Sequence of chain 1.A:
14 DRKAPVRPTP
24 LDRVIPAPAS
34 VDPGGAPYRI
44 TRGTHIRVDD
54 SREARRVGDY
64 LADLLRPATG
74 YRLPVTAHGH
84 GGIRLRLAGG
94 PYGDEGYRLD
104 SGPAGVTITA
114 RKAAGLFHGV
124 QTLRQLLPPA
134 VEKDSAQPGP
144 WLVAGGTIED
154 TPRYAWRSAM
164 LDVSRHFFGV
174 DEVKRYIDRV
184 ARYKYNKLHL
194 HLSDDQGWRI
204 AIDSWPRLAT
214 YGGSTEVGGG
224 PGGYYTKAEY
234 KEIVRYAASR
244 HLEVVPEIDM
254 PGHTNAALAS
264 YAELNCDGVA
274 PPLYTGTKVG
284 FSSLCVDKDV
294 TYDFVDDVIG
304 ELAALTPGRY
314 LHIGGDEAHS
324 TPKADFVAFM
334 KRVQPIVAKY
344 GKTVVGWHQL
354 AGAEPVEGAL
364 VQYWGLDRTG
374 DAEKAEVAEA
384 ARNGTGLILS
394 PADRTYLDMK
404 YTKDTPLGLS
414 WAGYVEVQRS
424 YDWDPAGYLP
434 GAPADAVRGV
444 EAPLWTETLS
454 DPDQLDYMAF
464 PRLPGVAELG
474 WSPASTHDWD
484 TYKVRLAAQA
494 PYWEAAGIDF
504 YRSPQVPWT

Binding-site contacts:
Ligand atom O6 contacts residue MET402 of chain 1.A at 4.1 Å.
Ligand atom C6 contacts residue LEU412 of chain 1.A at 3.5 Å (hydrophobic).
Ligand atom O4 contacts residue GLU450 of chain 1.A at 2.7 Å (salt-bridge).
Ligand atom O3 contacts residue GLU320 of chain 1.A at 3.8 Å.
Ligand atom C7 contacts residue TYR399 of chain 1.A at 4.0 Å (hydrophobic).
Ligand atom C5 contacts residue TRP448 of chain 1.A at 3.9 Å (hydrophobic).
Ligand atom C4 contacts residue ARG168 of chain 1.A at 3.9 Å.
Ligand atom O5 contacts residue TRP414 of chain 1.A at 3.6 Å.
Ligand atom O6 contacts residue ASP401 of chain 1.A at 2.7 Å (salt-bridge).
Ligand atom C6 contacts residue TRP414 of chain 1.A at 3.3 Å (hydrophobic).
Ligand atom C2 contacts residue ASP319 of chain 1.A at 4.0 Å.
Ligand atom C7 contacts residue ASP319 of chain 1.A at 3.5 Å.
Ligand atom O6 contacts residue LEU412 of chain 1.A at 3.8 Å.
Ligand atom O6 contacts residue TRP414 of chain 1.A at 2.9 Å (h-bond).
Ligand atom C8 contacts residue TRP350 of chain 1.A at 3.6 Å (hydrophobic).
Ligand atom O4 contacts residue ARG168 of chain 1.A at 2.9 Å (salt-bridge).
Ligand atom O3 contacts residue VAL282 of chain 1.A at 4.0 Å.
Ligand atom O4 contacts residue TRP448 of chain 1.A at 3.3 Å.
Ligand atom C4 contacts residue TRP448 of chain 1.A at 4.0 Å (hydrophobic).
Ligand atom C2 contacts residue GLU320 of chain 1.A at 3.4 Å.
Ligand atom C7 contacts residue TRP448 of chain 1.A at 3.8 Å (hydrophobic).
Ligand atom C7 contacts residue TRP367 of chain 1.A at 3.8 Å (hydrophobic).
Ligand atom S7 contacts residue TRP367 of chain 1.A at 3.5 Å.
Ligand atom O3 contacts residue ARG168 of chain 1.A at 2.8 Å (salt-bridge).
Ligand atom C6 contacts residue GLU450 of chain 1.A at 4.0 Å.
Ligand atom C1 contacts residue GLU320 of chain 1.A at 3.4 Å.
Ligand atom S7 contacts residue TRP448 of chain 1.A at 3.6 Å.
Ligand atom O6 contacts residue TRP448 of chain 1.A at 3.8 Å.
Ligand atom C8 contacts residue ASP319 of chain 1.A at 3.3 Å.
Ligand atom N2 contacts residue GLU320 of chain 1.A at 3.3 Å (salt-bridge).
Ligand atom C8 contacts residue TRP448 of chain 1.A at 4.0 Å (hydrophobic).
Ligand atom C3 contacts residue ARG168 of chain 1.A at 3.9 Å.
Ligand atom C4 contacts residue GLU450 of chain 1.A at 3.2 Å.
Ligand atom O6 contacts residue TYR399 of chain 1.A at 3.8 Å.
Ligand atom C6 contacts residue ASP401 of chain 1.A at 3.5 Å.
Ligand atom N2 contacts residue ASP319 of chain 1.A at 2.9 Å (salt-bridge).
Ligand atom S7 contacts residue TYR399 of chain 1.A at 3.0 Å (h-bond).
Ligand atom C8 contacts residue TRP367 of chain 1.A at 3.7 Å (hydrophobic).
Ligand atom O3 contacts residue HIS256 of chain 1.A at 3.1 Å.
Ligand atom C3 contacts residue TRP448 of chain 1.A at 3.9 Å (hydrophobic).

The protein below binds the small molecule below.
Small molecule (SMILES): CC(=S)NC1=CO[C@H](CO)[C@@H](O)[C@@H]1O